Sequence of chain 40.A:
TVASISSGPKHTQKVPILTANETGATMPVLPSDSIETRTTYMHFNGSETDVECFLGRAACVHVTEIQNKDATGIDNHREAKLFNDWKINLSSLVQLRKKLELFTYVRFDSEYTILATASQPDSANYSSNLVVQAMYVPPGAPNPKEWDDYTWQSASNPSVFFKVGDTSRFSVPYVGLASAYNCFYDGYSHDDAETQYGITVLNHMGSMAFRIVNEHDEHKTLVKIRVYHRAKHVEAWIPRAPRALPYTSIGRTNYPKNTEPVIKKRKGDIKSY

The small molecule below binds the protein below.
Small molecule (SMILES): Cc1cc(CCCOc2c(Cl)cc(C3=NCCO3)cc2Cl)on1

Binding-site contacts:
Ligand atom C4 contacts residue LEU106 of chain 40.A at 3.9 Å (hydrophobic).
Ligand atom C4B contacts residue TYR152 of chain 40.A at 3.6 Å (hydrophobic).
Ligand atom N3A contacts residue PRO174 of chain 40.A at 3.3 Å (h-bond).
Ligand atom C1B contacts residue VAL188 of chain 40.A at 4.0 Å (hydrophobic).
Ligand atom CL2 contacts residue TYR128 of chain 40.A at 3.2 Å.
Ligand atom C2C contacts residue VAL191 of chain 40.A at 4.0 Å (hydrophobic).
Ligand atom C2A contacts residue TYR152 of chain 40.A at 3.8 Å (hydrophobic).
Ligand atom CL1 contacts residue VAL188 of chain 40.A at 3.7 Å.
Ligand atom N3A contacts residue ALA24 of chain 40.C at 3.8 Å.
Ligand atom C3C contacts residue TYR152 of chain 40.A at 3.8 Å (hydrophobic).
Ligand atom N2 contacts residue MET221 of chain 40.A at 3.5 Å (h-bond).
Ligand atom C5A contacts residue ALA150 of chain 40.A at 3.5 Å (hydrophobic).
Ligand atom C3 contacts residue LEU106 of chain 40.A at 3.8 Å (hydrophobic).
Ligand atom N3A contacts residue TYR152 of chain 40.A at 4.0 Å.
Ligand atom O1A contacts residue MET224 of chain 40.A at 3.5 Å (h-bond).
Ligand atom C5B contacts residue TYR152 of chain 40.A at 3.7 Å (hydrophobic).
Ligand atom C2B contacts residue MET224 of chain 40.A at 4.0 Å (hydrophobic).
Ligand atom C2B contacts residue TYR128 of chain 40.A at 3.9 Å (hydrophobic).
Ligand atom C5 contacts residue TYR128 of chain 40.A at 3.8 Å (hydrophobic).
Ligand atom C3B contacts residue MET224 of chain 40.A at 3.6 Å (hydrophobic).
Ligand atom CL1 contacts residue LEU25 of chain 40.C at 3.7 Å.
Ligand atom CL2 contacts residue ILE104 of chain 40.A at 3.5 Å.
Ligand atom O1 contacts residue ILE104 of chain 40.A at 3.4 Å.
Ligand atom C4A contacts residue SER175 of chain 40.A at 3.8 Å.
Ligand atom C1C contacts residue TYR128 of chain 40.A at 3.3 Å (hydrophobic).
Ligand atom C5A contacts residue PHE186 of chain 40.A at 4.0 Å (hydrophobic).
Ligand atom C3B contacts residue PHE186 of chain 40.A at 3.9 Å (hydrophobic).
Ligand atom C3C contacts residue ILE104 of chain 40.A at 3.7 Å (hydrophobic).
Ligand atom O1B contacts residue VAL188 of chain 40.A at 3.7 Å.
Ligand atom C2A contacts residue PHE186 of chain 40.A at 3.8 Å (hydrophobic).
Ligand atom C6B contacts residue TYR152 of chain 40.A at 3.9 Å (hydrophobic).
Ligand atom C31 contacts residue LEU106 of chain 40.A at 4.0 Å (hydrophobic).
Ligand atom O1A contacts residue PHE186 of chain 40.A at 3.4 Å.
Ligand atom C4A contacts residue ALA150 of chain 40.A at 4.0 Å (hydrophobic).
Ligand atom C4A contacts residue PRO174 of chain 40.A at 3.0 Å (hydrophobic).
Ligand atom CL2 contacts residue MET224 of chain 40.A at 3.4 Å.
Ligand atom C5A contacts residue VAL176 of chain 40.A at 3.5 Å (hydrophobic).
Ligand atom O1 contacts residue MET221 of chain 40.A at 3.5 Å (h-bond).
Ligand atom CL1 contacts residue TYR152 of chain 40.A at 3.9 Å.
Ligand atom C4B contacts residue PHE186 of chain 40.A at 3.9 Å (hydrophobic).

Sequence of chain 36.C:
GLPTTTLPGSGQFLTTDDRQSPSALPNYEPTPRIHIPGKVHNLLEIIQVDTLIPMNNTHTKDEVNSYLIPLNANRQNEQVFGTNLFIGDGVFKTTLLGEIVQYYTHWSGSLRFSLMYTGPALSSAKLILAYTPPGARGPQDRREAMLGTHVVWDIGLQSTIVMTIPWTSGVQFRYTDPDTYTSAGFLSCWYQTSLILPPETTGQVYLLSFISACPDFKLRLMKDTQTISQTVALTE

Sequence of chain 40.C:
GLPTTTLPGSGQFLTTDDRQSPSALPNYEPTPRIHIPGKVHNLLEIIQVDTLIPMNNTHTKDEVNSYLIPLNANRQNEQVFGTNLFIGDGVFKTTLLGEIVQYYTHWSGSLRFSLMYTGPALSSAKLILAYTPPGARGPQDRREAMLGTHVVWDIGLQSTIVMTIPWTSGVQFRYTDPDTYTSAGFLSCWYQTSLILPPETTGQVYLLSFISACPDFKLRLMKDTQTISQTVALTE